Sequence of chain 1.A:
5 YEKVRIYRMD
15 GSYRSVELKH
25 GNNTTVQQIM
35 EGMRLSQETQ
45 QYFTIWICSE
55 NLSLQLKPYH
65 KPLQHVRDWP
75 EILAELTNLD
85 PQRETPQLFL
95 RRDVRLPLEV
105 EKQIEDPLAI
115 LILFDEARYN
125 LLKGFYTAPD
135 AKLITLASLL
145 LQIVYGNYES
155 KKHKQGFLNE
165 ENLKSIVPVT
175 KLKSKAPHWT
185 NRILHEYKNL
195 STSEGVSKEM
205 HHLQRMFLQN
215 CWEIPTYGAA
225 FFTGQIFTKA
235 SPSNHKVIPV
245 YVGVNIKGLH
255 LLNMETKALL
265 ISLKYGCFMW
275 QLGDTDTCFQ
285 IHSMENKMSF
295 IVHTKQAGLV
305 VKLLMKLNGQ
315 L

Sequence of chain 1.B:
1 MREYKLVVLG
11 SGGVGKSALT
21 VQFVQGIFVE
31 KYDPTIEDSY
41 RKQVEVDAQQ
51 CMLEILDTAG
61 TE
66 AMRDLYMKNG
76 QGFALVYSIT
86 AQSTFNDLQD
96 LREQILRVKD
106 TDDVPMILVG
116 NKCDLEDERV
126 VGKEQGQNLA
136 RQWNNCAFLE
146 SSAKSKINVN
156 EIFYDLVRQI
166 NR

Binding-site contacts:
Ligand atom O1B contacts residue SER17 of chain 1.B at 3.0 Å (h-bond).
Ligand atom C6 contacts residue ASP119 of chain 1.B at 3.4 Å.
Ligand atom N7 contacts residue ASN116 of chain 1.B at 3.2 Å (h-bond).
Ligand atom C2 contacts residue ASP119 of chain 1.B at 3.6 Å.
Ligand atom O2B contacts residue LYS16 of chain 1.B at 2.7 Å (salt-bridge).
Ligand atom O6 contacts residue ASN116 of chain 1.B at 3.5 Å (h-bond).
Ligand atom O1G contacts residue THR35 of chain 1.B at 2.7 Å (h-bond).
Ligand atom O1B contacts residue MG1 of chain 1.E at 2.0 Å.
Ligand atom C2' contacts residue VAL29 of chain 1.B at 3.5 Å (hydrophobic).
Ligand atom PB contacts residue LYS16 of chain 1.B at 3.6 Å.
Ligand atom O1A contacts residue SER17 of chain 1.B at 3.4 Å.
Ligand atom C5' contacts residue GLY13 of chain 1.B at 3.4 Å.
Ligand atom O4' contacts residue LYS117 of chain 1.B at 3.0 Å (salt-bridge).
Ligand atom O3G contacts residue PRO34 of chain 1.B at 3.4 Å.
Ligand atom N3B contacts residue MG1 of chain 1.E at 3.5 Å.
Ligand atom N1 contacts residue ASP119 of chain 1.B at 2.7 Å (salt-bridge).
Ligand atom O1A contacts residue ALA18 of chain 1.B at 2.7 Å (h-bond).
Ligand atom N7 contacts residue ALA18 of chain 1.B at 3.5 Å.
Ligand atom O6 contacts residue SER147 of chain 1.B at 3.4 Å (h-bond).
Ligand atom N2 contacts residue LEU120 of chain 1.B at 3.5 Å.
Ligand atom N2 contacts residue ASP119 of chain 1.B at 2.9 Å (salt-bridge).
Ligand atom O6 contacts residue ASP119 of chain 1.B at 3.3 Å (salt-bridge).
Ligand atom N3B contacts residue GLY13 of chain 1.B at 3.1 Å (h-bond).
Ligand atom PB contacts residue MG1 of chain 1.E at 3.4 Å.
Ligand atom O2' contacts residue GLU30 of chain 1.B at 3.4 Å.
Ligand atom O1A contacts residue GLY15 of chain 1.B at 3.1 Å.
Ligand atom O2G contacts residue LYS16 of chain 1.B at 2.7 Å (salt-bridge).
Ligand atom O2' contacts residue VAL29 of chain 1.B at 2.5 Å (h-bond).
Ligand atom O1G contacts residue MG1 of chain 1.E at 2.1 Å.
Ligand atom O2B contacts residue GLY15 of chain 1.B at 3.0 Å (h-bond).
Ligand atom O3A contacts residue GLY15 of chain 1.B at 3.1 Å (h-bond).
Ligand atom O2B contacts residue VAL14 of chain 1.B at 3.3 Å (h-bond).
Ligand atom O2G contacts residue GLY60 of chain 1.B at 2.8 Å (h-bond).
Ligand atom O6 contacts residue LYS117 of chain 1.B at 3.4 Å.
Ligand atom C8 contacts residue ALA18 of chain 1.B at 3.4 Å (hydrophobic).
Ligand atom O3A contacts residue GLY13 of chain 1.B at 3.6 Å.
Ligand atom O6 contacts residue ALA148 of chain 1.B at 2.9 Å (h-bond).
Ligand atom O6 contacts residue LYS149 of chain 1.B at 3.6 Å (salt-bridge).
Ligand atom O3' contacts residue GLU30 of chain 1.B at 3.5 Å (salt-bridge).
Ligand atom PG contacts residue MG1 of chain 1.E at 3.2 Å.

The protein below binds the small molecule below.
Small molecule (SMILES): Nc1nc2c(ncn2[C@@H]2O[C@H](CO[P](=O)(O)O[P](=O)(O)NP(=O)(O)O)[C@@H](O)[C@H]2O)c(=O)[nH]1